Sequence of chain 2.A:
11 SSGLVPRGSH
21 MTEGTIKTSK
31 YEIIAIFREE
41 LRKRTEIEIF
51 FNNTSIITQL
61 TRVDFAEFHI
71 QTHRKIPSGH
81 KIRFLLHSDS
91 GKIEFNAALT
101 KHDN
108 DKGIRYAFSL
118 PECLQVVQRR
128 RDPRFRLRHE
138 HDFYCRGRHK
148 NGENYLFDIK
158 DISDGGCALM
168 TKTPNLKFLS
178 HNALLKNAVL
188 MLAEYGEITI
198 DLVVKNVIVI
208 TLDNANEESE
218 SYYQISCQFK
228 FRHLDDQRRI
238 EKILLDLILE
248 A

This small molecule binds to this protein.
Small molecule (SMILES): Nc1nc2c(ncn2[C@@H]2O[C@@H]3CO[P](=O)(O)O[C@H]4[C@@H](O)[C@H](n5cnc6c(=O)[nH]c(N)nc65)O[C@@H]4CO[P](=O)(O)O[C@H]3[C@H]2O)c(=O)[nH]1

Binding-site contacts:
Ligand atom O11 contacts residue ARG128 of chain 2.A at 3.0 Å (salt-bridge).
Ligand atom O4A contacts residue ARG126 of chain 2.A at 3.2 Å.
Ligand atom N71 contacts residue ARG127 of chain 2.A at 3.0 Å (salt-bridge).
Ligand atom O21 contacts residue ARG131 of chain 2.A at 3.2 Å (salt-bridge).
Ligand atom N2 contacts residue GLY163 of chain 2.A at 3.3 Å (h-bond).
Ligand atom O61 contacts residue C2E1 of chain 2.C at 3.2 Å.
Ligand atom C6 contacts residue ARG131 of chain 2.A at 3.4 Å.
Ligand atom C2 contacts residue ASP158 of chain 2.A at 3.2 Å.
Ligand atom O3' contacts residue ARG128 of chain 2.A at 3.1 Å (salt-bridge).
Ligand atom N2 contacts residue ASP158 of chain 2.A at 2.8 Å (salt-bridge).
Ligand atom N71 contacts residue C2E1 of chain 2.C at 3.4 Å (h-bond).
Ligand atom N11 contacts residue C2E1 of chain 2.C at 2.9 Å (h-bond).
Ligand atom N1 contacts residue ASP158 of chain 2.A at 2.8 Å (salt-bridge).
Ligand atom N31 contacts residue ARG126 of chain 2.A at 3.1 Å (salt-bridge).
Ligand atom N21 contacts residue EDO1 of chain 2.H at 2.8 Å (h-bond).
Ligand atom C2 contacts residue CYS164 of chain 2.A at 3.4 Å (hydrophobic).
Ligand atom C21 contacts residue ARG126 of chain 2.A at 3.1 Å.
Ligand atom C61 contacts residue C2E1 of chain 2.C at 3.3 Å.
Ligand atom O2' contacts residue GLY162 of chain 2.A at 3.2 Å.
Ligand atom O4' contacts residue GLN225 of chain 2.A at 3.2 Å.
Ligand atom N2 contacts residue CYS164 of chain 2.A at 3.5 Å.
Ligand atom C2 contacts residue ARG131 of chain 2.A at 3.4 Å.
Ligand atom N1 contacts residue CYS164 of chain 2.A at 3.4 Å.
Ligand atom N21 contacts residue C2E1 of chain 2.C at 3.1 Å (h-bond).
Ligand atom O61 contacts residue ARG127 of chain 2.A at 2.6 Å (salt-bridge).
Ligand atom O2P contacts residue C2E1 of chain 2.C at 2.8 Å (h-bond).
Ligand atom N7 contacts residue SER223 of chain 2.A at 3.3 Å.
Ligand atom N9 contacts residue CYS224 of chain 2.A at 3.0 Å (h-bond).
Ligand atom O1P contacts residue LYS202 of chain 2.A at 3.3 Å.
Ligand atom N3 contacts residue CYS164 of chain 2.A at 3.3 Å (h-bond).
Ligand atom C4 contacts residue CYS224 of chain 2.A at 3.3 Å (hydrophobic).
Ligand atom N3 contacts residue GLY163 of chain 2.A at 3.4 Å.
Ligand atom C81 contacts residue C2E1 of chain 2.C at 3.3 Å.
Ligand atom O1P contacts residue SO41 of chain 2.D at 3.4 Å (h-bond).
Ligand atom C21 contacts residue C2E1 of chain 2.C at 3.4 Å.
Ligand atom N7 contacts residue C2E1 of chain 2.C at 3.4 Å (h-bond).
Ligand atom N11 contacts residue ARG126 of chain 2.A at 3.4 Å (salt-bridge).
Ligand atom O6 contacts residue SER223 of chain 2.A at 2.8 Å (h-bond).
Ligand atom C1' contacts residue CYS224 of chain 2.A at 3.3 Å (hydrophobic).
Ligand atom N2 contacts residue SER160 of chain 2.A at 3.4 Å (h-bond).